A small-molecule ligand and the protein it binds are described below.
Small molecule (SMILES): N[C@@H](CCCC[NH3+])C(=O)O

Sequence of chain 4.A:
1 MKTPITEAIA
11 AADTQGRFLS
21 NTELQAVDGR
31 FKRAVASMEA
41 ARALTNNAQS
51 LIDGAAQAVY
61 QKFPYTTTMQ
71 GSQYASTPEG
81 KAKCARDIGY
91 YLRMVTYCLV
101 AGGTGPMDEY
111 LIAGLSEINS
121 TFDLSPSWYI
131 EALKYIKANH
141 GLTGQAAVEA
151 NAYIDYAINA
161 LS

Binding-site contacts:
Ligand atom CG contacts residue PHE18 of chain 4.B at 3.6 Å (hydrophobic).
Ligand atom CG contacts residue THR20 of chain 4.B at 4.4 Å.
Ligand atom NZ contacts residue THR45 of chain 4.A at 3.7 Å.
Ligand atom CB contacts residue PHE18 of chain 4.B at 3.3 Å (hydrophobic).
Ligand atom O contacts residue GLU17 of chain 4.B at 3.4 Å (salt-bridge).
Ligand atom CE contacts residue PHE18 of chain 4.B at 4.2 Å (hydrophobic).
Ligand atom OXT contacts residue GLU17 of chain 4.B at 3.4 Å.
Ligand atom CD contacts residue PHE18 of chain 4.B at 3.9 Å (hydrophobic).
Ligand atom CE contacts residue LEU19 of chain 4.B at 4.4 Å (hydrophobic).
Ligand atom CD contacts residue LEU19 of chain 4.B at 4.5 Å (hydrophobic).
Ligand atom CE contacts residue THR45 of chain 4.A at 3.7 Å.
Ligand atom CG contacts residue LEU19 of chain 4.B at 3.7 Å (hydrophobic).
Ligand atom C contacts residue GLU17 of chain 4.B at 3.9 Å.

Sequence of chain 4.B:
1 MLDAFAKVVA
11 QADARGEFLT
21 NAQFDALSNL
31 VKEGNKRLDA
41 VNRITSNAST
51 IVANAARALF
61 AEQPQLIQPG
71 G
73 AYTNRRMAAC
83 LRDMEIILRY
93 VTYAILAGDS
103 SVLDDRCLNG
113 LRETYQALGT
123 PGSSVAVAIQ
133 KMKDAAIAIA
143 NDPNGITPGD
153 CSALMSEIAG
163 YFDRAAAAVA